Sequence of chain 1.A:
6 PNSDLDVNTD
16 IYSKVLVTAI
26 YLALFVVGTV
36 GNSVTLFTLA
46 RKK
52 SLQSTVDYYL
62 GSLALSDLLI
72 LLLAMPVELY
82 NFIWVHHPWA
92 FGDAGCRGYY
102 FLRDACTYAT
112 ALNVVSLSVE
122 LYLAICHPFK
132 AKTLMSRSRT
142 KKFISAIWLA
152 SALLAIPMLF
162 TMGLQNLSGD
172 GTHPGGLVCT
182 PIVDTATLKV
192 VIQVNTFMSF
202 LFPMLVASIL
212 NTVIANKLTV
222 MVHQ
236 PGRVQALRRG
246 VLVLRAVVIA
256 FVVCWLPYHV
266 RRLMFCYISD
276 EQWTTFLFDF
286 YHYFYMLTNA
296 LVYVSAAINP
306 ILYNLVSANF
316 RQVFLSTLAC

Binding-site contacts:
Ligand atom C contacts residue TRP85 of chain 1.A at 4.3 Å (hydrophobic).
Ligand atom CA contacts residue LYS19 of chain 1.A at 4.1 Å.
Ligand atom O contacts residue LYS19 of chain 1.A at 3.1 Å (salt-bridge).
Ligand atom O contacts residue TRP85 of chain 1.A at 4.0 Å.
Ligand atom CA contacts residue TRP85 of chain 1.A at 3.7 Å (hydrophobic).
Ligand atom C contacts residue LYS19 of chain 1.A at 4.0 Å.

The small molecule below binds the protein below.
Small molecule (SMILES): NCC(=O)O